Binding-site contacts:
Ligand atom O9 contacts residue SER62 of chain 1.H at 3.3 Å (h-bond).
Ligand atom C4 contacts residue LYS242 of chain 1.I at 3.3 Å.
Ligand atom O1A contacts residue ASN59 of chain 1.H at 3.2 Å.
Ligand atom O8 contacts residue THR258 of chain 1.I at 4.3 Å.
Ligand atom C11 contacts residue THR257 of chain 1.I at 3.7 Å.
Ligand atom O1B contacts residue ASN59 of chain 1.H at 3.1 Å.
Ligand atom C2 contacts residue ASN59 of chain 1.H at 3.7 Å.
Ligand atom O4 contacts residue LYS242 of chain 1.I at 3.7 Å.
Ligand atom C10 contacts residue LYS242 of chain 1.I at 4.3 Å.
Ligand atom C9 contacts residue TYR98 of chain 1.H at 4.1 Å (hydrophobic).
Ligand atom O9 contacts residue LEU31 of chain 1.H at 4.3 Å.
Ligand atom O2 contacts residue ASN59 of chain 1.H at 2.7 Å (h-bond).
Ligand atom C10 contacts residue THR257 of chain 1.I at 4.0 Å.
Ligand atom O7 contacts residue ASN59 of chain 1.H at 3.3 Å (h-bond).
Ligand atom C11 contacts residue THR258 of chain 1.I at 4.2 Å.
Ligand atom O6 contacts residue ASN59 of chain 1.H at 4.2 Å.
Ligand atom C11 contacts residue THR256 of chain 1.I at 4.2 Å.
Ligand atom O10 contacts residue THR257 of chain 1.I at 4.4 Å.
Ligand atom C5 contacts residue LYS242 of chain 1.I at 4.3 Å.
Ligand atom O9 contacts residue GLY32 of chain 1.H at 3.6 Å.
Ligand atom O6 contacts residue LYS242 of chain 1.I at 4.5 Å.
Ligand atom C11 contacts residue LYS242 of chain 1.I at 3.6 Å.
Ligand atom C9 contacts residue GLY32 of chain 1.H at 3.5 Å.
Ligand atom C3 contacts residue LYS242 of chain 1.I at 4.0 Å.
Ligand atom N5 contacts residue LYS242 of chain 1.I at 4.4 Å.
Ligand atom O9 contacts residue PRO64 of chain 1.H at 3.9 Å.
Ligand atom C1 contacts residue ASN59 of chain 1.H at 3.2 Å.
Ligand atom C7 contacts residue ASN59 of chain 1.H at 4.3 Å.
Ligand atom O9 contacts residue TYR63 of chain 1.H at 4.2 Å.
Ligand atom O1B contacts residue LYS58 of chain 1.H at 3.6 Å.

This small molecule binds to this protein.
Small molecule (SMILES): CC(=O)N[C@H]1[C@H]([C@H](O)[C@H](O)CO)O[C@@](O)(C(=O)O)C[C@@H]1O

Sequence of chain 1.I:
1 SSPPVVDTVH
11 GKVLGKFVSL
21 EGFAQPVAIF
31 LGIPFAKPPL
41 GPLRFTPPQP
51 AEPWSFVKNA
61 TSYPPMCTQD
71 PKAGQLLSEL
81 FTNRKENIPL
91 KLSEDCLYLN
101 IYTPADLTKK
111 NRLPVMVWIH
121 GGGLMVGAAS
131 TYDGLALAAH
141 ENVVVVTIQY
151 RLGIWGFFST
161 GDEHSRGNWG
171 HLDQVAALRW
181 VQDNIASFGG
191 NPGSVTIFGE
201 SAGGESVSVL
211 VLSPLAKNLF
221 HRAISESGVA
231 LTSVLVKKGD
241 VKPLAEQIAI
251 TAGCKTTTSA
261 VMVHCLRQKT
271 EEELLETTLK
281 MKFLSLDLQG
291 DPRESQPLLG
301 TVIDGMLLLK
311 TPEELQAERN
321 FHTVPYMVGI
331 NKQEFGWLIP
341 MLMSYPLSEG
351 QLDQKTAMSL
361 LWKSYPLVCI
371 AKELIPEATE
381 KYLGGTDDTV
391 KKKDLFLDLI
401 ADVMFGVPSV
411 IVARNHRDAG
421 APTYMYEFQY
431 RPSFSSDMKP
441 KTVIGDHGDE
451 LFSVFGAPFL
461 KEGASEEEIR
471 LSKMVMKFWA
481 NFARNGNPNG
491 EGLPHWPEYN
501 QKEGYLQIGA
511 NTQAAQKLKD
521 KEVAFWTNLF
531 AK

Sequence of chain 1.H:
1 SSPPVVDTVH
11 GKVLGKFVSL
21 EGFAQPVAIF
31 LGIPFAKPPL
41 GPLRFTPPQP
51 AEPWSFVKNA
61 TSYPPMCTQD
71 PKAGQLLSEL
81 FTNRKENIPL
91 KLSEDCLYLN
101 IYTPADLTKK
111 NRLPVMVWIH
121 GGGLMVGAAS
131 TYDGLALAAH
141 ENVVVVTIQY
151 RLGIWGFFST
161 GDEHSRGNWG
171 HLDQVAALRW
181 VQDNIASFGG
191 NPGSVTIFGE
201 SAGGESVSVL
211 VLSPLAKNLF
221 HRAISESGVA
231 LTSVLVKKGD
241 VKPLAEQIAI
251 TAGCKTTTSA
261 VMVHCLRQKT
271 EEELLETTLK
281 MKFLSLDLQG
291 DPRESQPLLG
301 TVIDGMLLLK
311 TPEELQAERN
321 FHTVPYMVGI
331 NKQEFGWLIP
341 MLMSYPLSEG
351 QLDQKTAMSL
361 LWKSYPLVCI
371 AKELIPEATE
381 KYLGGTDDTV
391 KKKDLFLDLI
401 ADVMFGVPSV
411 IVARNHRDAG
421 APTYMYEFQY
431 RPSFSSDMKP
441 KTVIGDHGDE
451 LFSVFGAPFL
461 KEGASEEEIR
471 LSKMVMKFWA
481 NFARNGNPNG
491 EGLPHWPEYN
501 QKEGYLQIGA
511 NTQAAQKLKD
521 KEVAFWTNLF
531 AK